Sequence of chain 1.A:
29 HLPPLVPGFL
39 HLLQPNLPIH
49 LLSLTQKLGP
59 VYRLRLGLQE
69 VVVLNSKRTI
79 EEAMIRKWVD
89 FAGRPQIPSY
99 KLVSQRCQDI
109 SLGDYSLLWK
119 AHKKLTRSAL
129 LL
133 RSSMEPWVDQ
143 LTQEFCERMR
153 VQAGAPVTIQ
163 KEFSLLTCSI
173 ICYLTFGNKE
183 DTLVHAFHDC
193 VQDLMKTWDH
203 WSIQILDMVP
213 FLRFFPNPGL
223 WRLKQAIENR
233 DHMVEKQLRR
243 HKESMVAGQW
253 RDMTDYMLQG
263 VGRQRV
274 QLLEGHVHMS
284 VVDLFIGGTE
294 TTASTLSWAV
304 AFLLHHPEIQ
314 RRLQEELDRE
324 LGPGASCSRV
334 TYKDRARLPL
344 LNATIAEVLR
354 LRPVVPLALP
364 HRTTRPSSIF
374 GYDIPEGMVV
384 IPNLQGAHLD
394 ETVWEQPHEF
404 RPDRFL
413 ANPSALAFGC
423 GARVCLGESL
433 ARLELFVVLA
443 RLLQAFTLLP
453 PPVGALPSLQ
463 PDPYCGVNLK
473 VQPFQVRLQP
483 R

Binding-site contacts:
Ligand atom CAH contacts residue GLN206 of chain 1.A at 3.5 Å.
Ligand atom CAA contacts residue GLN67 of chain 1.A at 3.8 Å.
Ligand atom CAB contacts residue LEU64 of chain 1.A at 3.1 Å (hydrophobic).
Ligand atom CAO contacts residue ILE95 of chain 1.A at 4.3 Å (hydrophobic).
Ligand atom CAI contacts residue ILE384 of chain 1.A at 4.5 Å (hydrophobic).
Ligand atom CAL contacts residue MET210 of chain 1.A at 4.3 Å (hydrophobic).
Ligand atom OAE contacts residue LEU360 of chain 1.A at 4.4 Å.
Ligand atom CAB contacts residue LEU40 of chain 1.A at 4.3 Å (hydrophobic).
Ligand atom CAN contacts residue VAL382 of chain 1.A at 4.2 Å (hydrophobic).
Ligand atom CAI contacts residue LEU360 of chain 1.A at 4.5 Å (hydrophobic).
Ligand atom CAC contacts residue GLY65 of chain 1.A at 3.7 Å.
Ligand atom OAF contacts residue ILE95 of chain 1.A at 2.9 Å.
Ligand atom CAK contacts residue LEU64 of chain 1.A at 3.9 Å (hydrophobic).
Ligand atom CAM contacts residue PRO363 of chain 1.A at 4.5 Å (hydrophobic).
Ligand atom CAP contacts residue GLN67 of chain 1.A at 3.8 Å.
Ligand atom CAK contacts residue ILE384 of chain 1.A at 4.5 Å (hydrophobic).
Ligand atom CAA contacts residue VAL382 of chain 1.A at 3.6 Å (hydrophobic).
Ligand atom CAJ contacts residue GLN206 of chain 1.A at 4.3 Å.
Ligand atom CAN contacts residue VAL69 of chain 1.A at 4.2 Å (hydrophobic).
Ligand atom CAO contacts residue ASP209 of chain 1.A at 4.2 Å.
Ligand atom CAC contacts residue VAL69 of chain 1.A at 4.0 Å (hydrophobic).
Ligand atom CAL contacts residue ASP209 of chain 1.A at 4.3 Å.
Ligand atom CAK contacts residue VAL69 of chain 1.A at 4.3 Å (hydrophobic).
Ligand atom CAX contacts residue ILE95 of chain 1.A at 4.2 Å (hydrophobic).
Ligand atom CAG contacts residue GLN206 of chain 1.A at 4.5 Å.
Ligand atom CAH contacts residue LEU40 of chain 1.A at 3.8 Å (hydrophobic).
Ligand atom CAR contacts residue LEU40 of chain 1.A at 4.5 Å (hydrophobic).
Ligand atom OAD contacts residue GLN67 of chain 1.A at 3.0 Å.
Ligand atom CAM contacts residue ILE384 of chain 1.A at 3.9 Å (hydrophobic).

This small molecule binds to this protein.
Small molecule (SMILES): CC(=O)[C@@]1(O)CC[C@H]2[C@@H]3CCC4=CC(=O)CC[C@]4(C)[C@H]3CC[C@@]21C